This small molecule binds to this protein.
Small molecule (SMILES): CSCC[C@H](NC(=O)[C@@H](NC(=O)[C@H](CCC(=O)O)NC(=O)[C@H](CC(=O)O)NC(=O)[C@H](Cc1ccccc1)NC(=O)[C@@H](N)CO)C(C)C)C(=O)N[C@H](C=O)CC(C)C

Sequence of chain 1.A:
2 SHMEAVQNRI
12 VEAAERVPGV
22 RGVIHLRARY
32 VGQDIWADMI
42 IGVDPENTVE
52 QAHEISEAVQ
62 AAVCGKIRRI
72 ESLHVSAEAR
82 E

Binding-site contacts:
Ligand atom SD contacts residue ASP39 of chain 1.A at 4.0 Å.
Ligand atom CG contacts residue TRP37 of chain 1.A at 4.2 Å (hydrophobic).
Ligand atom O contacts residue ARG30 of chain 1.A at 3.8 Å.
Ligand atom O contacts residue ARG30 of chain 1.A at 3.4 Å.
Ligand atom CE contacts residue ARG28 of chain 1.A at 4.4 Å.
Ligand atom CZ contacts residue ASP39 of chain 1.A at 4.0 Å.
Ligand atom C contacts residue ARG28 of chain 1.A at 3.7 Å.
Ligand atom C contacts residue ARG30 of chain 1.A at 4.2 Å.
Ligand atom CD2 contacts residue TRP37 of chain 1.A at 3.5 Å (hydrophobic).
Ligand atom O contacts residue ARG28 of chain 1.A at 3.0 Å.
Ligand atom C contacts residue TRP37 of chain 1.A at 4.2 Å (hydrophobic).
Ligand atom SD contacts residue TRP37 of chain 1.A at 4.3 Å.
Ligand atom CG1 contacts residue ARG30 of chain 1.A at 3.4 Å.
Ligand atom CB contacts residue ARG28 of chain 1.A at 3.6 Å.
Ligand atom CD1 contacts residue ARG30 of chain 1.A at 4.1 Å.
Ligand atom CG contacts residue ARG30 of chain 1.A at 4.1 Å.
Ligand atom CD2 contacts residue ARG30 of chain 1.A at 3.6 Å.
Ligand atom CE2 contacts residue TRP37 of chain 1.A at 4.2 Å (hydrophobic).
Ligand atom SD contacts residue ARG28 of chain 1.A at 3.5 Å (salt-bridge).
Ligand atom CE1 contacts residue ASP39 of chain 1.A at 4.1 Å.
Ligand atom CE2 contacts residue SER73 of chain 1.A at 3.3 Å.
Ligand atom CG2 contacts residue TRP37 of chain 1.A at 4.2 Å (hydrophobic).
Ligand atom C contacts residue ARG30 of chain 1.A at 4.4 Å.
Ligand atom O contacts residue TRP37 of chain 1.A at 4.4 Å.
Ligand atom CZ contacts residue HIS75 of chain 1.A at 4.4 Å.
Ligand atom N contacts residue TRP37 of chain 1.A at 3.9 Å.
Ligand atom CE contacts residue ARG30 of chain 1.A at 4.0 Å.
Ligand atom CG1 contacts residue VAL32 of chain 1.A at 4.0 Å (hydrophobic).
Ligand atom CA contacts residue ARG28 of chain 1.A at 3.7 Å.
Ligand atom CZ contacts residue ALA38 of chain 1.A at 3.3 Å (hydrophobic).
Ligand atom CA contacts residue TRP37 of chain 1.A at 3.8 Å (hydrophobic).
Ligand atom CG2 contacts residue VAL32 of chain 1.A at 3.8 Å (hydrophobic).
Ligand atom CB contacts residue TRP37 of chain 1.A at 3.9 Å (hydrophobic).
Ligand atom CD2 contacts residue SER73 of chain 1.A at 3.4 Å.
Ligand atom CE contacts residue TRP37 of chain 1.A at 3.2 Å (hydrophobic).
Ligand atom CE contacts residue ALA38 of chain 1.A at 4.1 Å (hydrophobic).
Ligand atom CG contacts residue ASP39 of chain 1.A at 4.4 Å.
Ligand atom CE2 contacts residue ALA38 of chain 1.A at 3.7 Å (hydrophobic).
Ligand atom CG contacts residue ARG28 of chain 1.A at 4.1 Å.
Ligand atom CB contacts residue ARG30 of chain 1.A at 3.8 Å.